A small-molecule ligand and the protein it binds are described below.
Small molecule (SMILES): O=c1[nH]c(=O)c2nn[nH]c2[nH]1

Sequence of chain 1.A:
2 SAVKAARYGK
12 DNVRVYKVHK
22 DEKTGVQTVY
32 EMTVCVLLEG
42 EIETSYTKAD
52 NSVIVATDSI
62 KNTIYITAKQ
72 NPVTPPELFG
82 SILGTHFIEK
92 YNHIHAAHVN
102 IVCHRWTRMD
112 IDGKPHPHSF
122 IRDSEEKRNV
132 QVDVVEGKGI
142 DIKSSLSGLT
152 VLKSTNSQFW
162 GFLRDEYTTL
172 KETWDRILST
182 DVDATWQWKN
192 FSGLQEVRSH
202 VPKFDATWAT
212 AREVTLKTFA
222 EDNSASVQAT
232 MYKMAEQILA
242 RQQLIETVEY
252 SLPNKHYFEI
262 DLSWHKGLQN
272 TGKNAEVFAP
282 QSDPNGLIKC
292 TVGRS

Sequence of chain 2.A:
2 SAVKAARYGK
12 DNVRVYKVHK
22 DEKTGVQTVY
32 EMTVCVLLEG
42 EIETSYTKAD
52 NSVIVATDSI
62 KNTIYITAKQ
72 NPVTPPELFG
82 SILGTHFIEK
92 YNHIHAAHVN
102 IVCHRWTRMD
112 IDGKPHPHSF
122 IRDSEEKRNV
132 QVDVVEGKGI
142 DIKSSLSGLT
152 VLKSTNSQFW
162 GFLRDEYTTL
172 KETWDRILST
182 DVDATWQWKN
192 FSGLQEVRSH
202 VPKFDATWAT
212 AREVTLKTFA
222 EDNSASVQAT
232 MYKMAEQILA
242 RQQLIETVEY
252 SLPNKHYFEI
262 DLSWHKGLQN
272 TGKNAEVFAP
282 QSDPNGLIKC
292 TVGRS

Binding-site contacts:
Ligand atom N8 contacts residue ASP59 of chain 2.A at 3.9 Å.
Ligand atom O6 contacts residue ILE55 of chain 2.A at 3.5 Å.
Ligand atom N8 contacts residue LEU171 of chain 1.A at 4.0 Å.
Ligand atom O2 contacts residue SER227 of chain 1.A at 3.6 Å.
Ligand atom C5 contacts residue PHE160 of chain 1.A at 3.4 Å (hydrophobic).
Ligand atom C4 contacts residue ASN255 of chain 1.A at 3.8 Å.
Ligand atom N9 contacts residue ASN255 of chain 1.A at 4.0 Å.
Ligand atom C4 contacts residue ARG177 of chain 1.A at 3.8 Å.
Ligand atom N7 contacts residue PHE160 of chain 1.A at 3.8 Å.
Ligand atom O6 contacts residue GLN229 of chain 1.A at 3.0 Å (h-bond).
Ligand atom N7 contacts residue THR58 of chain 2.A at 2.7 Å (h-bond).
Ligand atom N3 contacts residue ASN255 of chain 1.A at 3.3 Å (h-bond).
Ligand atom N9 contacts residue THR58 of chain 2.A at 4.1 Å.
Ligand atom O6 contacts residue ILE289 of chain 1.A at 4.1 Å.
Ligand atom C2 contacts residue ASN255 of chain 1.A at 4.0 Å.
Ligand atom C2 contacts residue GLN229 of chain 1.A at 3.8 Å.
Ligand atom C2 contacts residue ARG177 of chain 1.A at 3.6 Å.
Ligand atom O6 contacts residue PHE160 of chain 1.A at 4.0 Å.
Ligand atom O2 contacts residue ARG177 of chain 1.A at 3.0 Å (salt-bridge).
Ligand atom C2 contacts residue PHE160 of chain 1.A at 3.6 Å (hydrophobic).
Ligand atom N9 contacts residue PHE160 of chain 1.A at 3.7 Å.
Ligand atom N1 contacts residue PHE160 of chain 1.A at 3.6 Å.
Ligand atom N7 contacts residue ALA57 of chain 2.A at 3.6 Å.
Ligand atom N3 contacts residue ARG177 of chain 1.A at 3.1 Å (salt-bridge).
Ligand atom C6 contacts residue PHE160 of chain 1.A at 3.5 Å (hydrophobic).
Ligand atom C5 contacts residue THR58 of chain 2.A at 3.9 Å.
Ligand atom C2 contacts residue VAL228 of chain 1.A at 4.0 Å (hydrophobic).
Ligand atom C6 contacts residue THR58 of chain 2.A at 4.0 Å.
Ligand atom C6 contacts residue GLN229 of chain 1.A at 3.8 Å.
Ligand atom N3 contacts residue PHE160 of chain 1.A at 3.8 Å.
Ligand atom O2 contacts residue PHE160 of chain 1.A at 3.9 Å.
Ligand atom N9 contacts residue ARG177 of chain 1.A at 3.7 Å.
Ligand atom N8 contacts residue THR58 of chain 2.A at 3.2 Å (h-bond).
Ligand atom C4 contacts residue PHE160 of chain 1.A at 3.5 Å (hydrophobic).
Ligand atom O6 contacts residue THR58 of chain 2.A at 3.6 Å.
Ligand atom O2 contacts residue VAL228 of chain 1.A at 2.9 Å (h-bond).
Ligand atom N1 contacts residue GLN229 of chain 1.A at 3.0 Å (h-bond).
Ligand atom O2 contacts residue GLN229 of chain 1.A at 3.7 Å.
Ligand atom O6 contacts residue TYR9 of chain 2.A at 3.8 Å.
Ligand atom N8 contacts residue PHE160 of chain 1.A at 3.8 Å.